Binding-site contacts:
Ligand atom O3 contacts residue MG1 of chain 1.P at 3.0 Å.
Ligand atom O3 contacts residue ALA209 of chain 1.B at 4.0 Å.
Ligand atom O4 contacts residue ALA209 of chain 1.B at 4.4 Å.
Ligand atom O1 contacts residue ASP212 of chain 1.B at 4.0 Å.
Ligand atom O4 contacts residue GLU188 of chain 1.B at 3.2 Å (salt-bridge).
Ligand atom C1 contacts residue ALA209 of chain 1.B at 3.6 Å (hydrophobic).
Ligand atom C2 contacts residue MG1 of chain 1.P at 3.0 Å.
Ligand atom O4 contacts residue MG1 of chain 1.P at 1.9 Å.
Ligand atom O2 contacts residue LYS186 of chain 1.B at 3.6 Å (salt-bridge).
Ligand atom C1 contacts residue GLU188 of chain 1.B at 3.7 Å.
Ligand atom C1 contacts residue MG1 of chain 1.P at 3.5 Å.
Ligand atom O3 contacts residue GLU188 of chain 1.B at 3.0 Å (salt-bridge).
Ligand atom O1 contacts residue ARG210 of chain 1.B at 3.8 Å.
Ligand atom O1 contacts residue GLY211 of chain 1.B at 3.1 Å (h-bond).
Ligand atom C2 contacts residue GLU188 of chain 1.B at 3.7 Å.
Ligand atom O1 contacts residue THR244 of chain 1.B at 2.5 Å (h-bond).
Ligand atom O1 contacts residue ALA209 of chain 1.B at 3.6 Å.
Ligand atom O3 contacts residue ASP212 of chain 1.B at 2.8 Å (salt-bridge).
Ligand atom C1 contacts residue ASP212 of chain 1.B at 3.8 Å.
Ligand atom O4 contacts residue ASP212 of chain 1.B at 3.8 Å.
Ligand atom O2 contacts residue ARG87 of chain 1.B at 3.9 Å.
Ligand atom C1 contacts residue THR244 of chain 1.B at 3.6 Å.
Ligand atom C2 contacts residue THR244 of chain 1.B at 4.3 Å.
Ligand atom C2 contacts residue ASP212 of chain 1.B at 4.5 Å.
Ligand atom O3 contacts residue GLY211 of chain 1.B at 3.7 Å.
Ligand atom O2 contacts residue MET276 of chain 1.B at 4.4 Å.
Ligand atom O2 contacts residue THR244 of chain 1.B at 3.9 Å.
Ligand atom O2 contacts residue MG1 of chain 1.P at 4.1 Å.
Ligand atom O2 contacts residue MET207 of chain 1.B at 4.4 Å.
Ligand atom C1 contacts residue GLY211 of chain 1.B at 3.9 Å.
Ligand atom O4 contacts residue LYS186 of chain 1.B at 3.1 Å (salt-bridge).
Ligand atom C2 contacts residue ALA209 of chain 1.B at 3.9 Å (hydrophobic).
Ligand atom C2 contacts residue LYS186 of chain 1.B at 3.6 Å.
Ligand atom O2 contacts residue ALA209 of chain 1.B at 4.2 Å.

A protein and the small-molecule ligand that binds it are described below.
Small molecule (SMILES): O=C([O-])C(=O)[O-]

Sequence of chain 1.B:
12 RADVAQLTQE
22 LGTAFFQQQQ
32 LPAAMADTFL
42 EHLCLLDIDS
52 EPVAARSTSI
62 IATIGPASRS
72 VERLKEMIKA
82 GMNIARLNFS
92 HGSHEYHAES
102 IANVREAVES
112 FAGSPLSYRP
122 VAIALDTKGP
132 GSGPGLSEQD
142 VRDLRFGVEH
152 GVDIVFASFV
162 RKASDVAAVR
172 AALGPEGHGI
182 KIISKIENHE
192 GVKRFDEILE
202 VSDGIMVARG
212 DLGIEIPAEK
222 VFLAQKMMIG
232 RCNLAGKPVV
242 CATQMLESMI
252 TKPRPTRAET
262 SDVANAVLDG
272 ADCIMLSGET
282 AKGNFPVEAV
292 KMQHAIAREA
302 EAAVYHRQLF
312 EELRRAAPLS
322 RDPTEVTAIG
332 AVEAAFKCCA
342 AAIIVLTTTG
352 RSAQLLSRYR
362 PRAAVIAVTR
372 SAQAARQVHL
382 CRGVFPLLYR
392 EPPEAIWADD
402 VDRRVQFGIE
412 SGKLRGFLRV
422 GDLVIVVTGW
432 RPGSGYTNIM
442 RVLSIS